Sequence of chain 1.A:
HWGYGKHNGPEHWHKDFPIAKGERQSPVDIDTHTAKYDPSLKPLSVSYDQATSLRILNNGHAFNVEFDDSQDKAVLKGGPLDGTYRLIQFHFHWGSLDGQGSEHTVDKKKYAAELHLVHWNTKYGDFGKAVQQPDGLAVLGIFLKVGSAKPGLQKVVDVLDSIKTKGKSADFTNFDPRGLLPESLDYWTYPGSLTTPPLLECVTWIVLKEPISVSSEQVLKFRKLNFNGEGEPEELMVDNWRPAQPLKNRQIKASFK

Binding-site contacts:
Ligand atom C22 contacts residue VAL134 of chain 1.A at 3.5 Å (hydrophobic).
Ligand atom F10 contacts residue GLN92 of chain 1.A at 3.1 Å.
Ligand atom C4 contacts residue LEU197 of chain 1.A at 3.3 Å (hydrophobic).
Ligand atom N23 contacts residue THR198 of chain 1.A at 3.0 Å (h-bond).
Ligand atom N23 contacts residue ZN1 of chain 1.B at 2.0 Å.
Ligand atom F11 contacts residue GLN92 of chain 1.A at 3.7 Å.
Ligand atom N23 contacts residue HIS94 of chain 1.A at 3.1 Å (h-bond).
Ligand atom C4 contacts residue THR199 of chain 1.A at 3.0 Å.
Ligand atom C3 contacts residue THR199 of chain 1.A at 2.9 Å.
Ligand atom O9 contacts residue TRP208 of chain 1.A at 3.5 Å.
Ligand atom S7 contacts residue ZN1 of chain 1.B at 3.2 Å.
Ligand atom F11 contacts residue HIS94 of chain 1.A at 3.5 Å.
Ligand atom C21 contacts residue PHE130 of chain 1.A at 3.6 Å (hydrophobic).
Ligand atom N23 contacts residue HIS119 of chain 1.A at 3.4 Å (h-bond).
Ligand atom F12 contacts residue LEU197 of chain 1.A at 3.4 Å.
Ligand atom O9 contacts residue THR198 of chain 1.A at 2.8 Å (h-bond).
Ligand atom F10 contacts residue PHE130 of chain 1.A at 3.3 Å.
Ligand atom C19 contacts residue PHE130 of chain 1.A at 3.2 Å (hydrophobic).
Ligand atom N23 contacts residue HIS96 of chain 1.A at 3.5 Å (h-bond).
Ligand atom F13 contacts residue LEU197 of chain 1.A at 3.0 Å.
Ligand atom O8 contacts residue HIS119 of chain 1.A at 3.3 Å (h-bond).
Ligand atom O8 contacts residue HIS94 of chain 1.A at 3.2 Å.
Ligand atom C15 contacts residue PHE130 of chain 1.A at 3.5 Å (hydrophobic).
Ligand atom O9 contacts residue LEU197 of chain 1.A at 3.4 Å.
Ligand atom F13 contacts residue THR198 of chain 1.A at 2.8 Å.
Ligand atom C2 contacts residue LEU197 of chain 1.A at 3.6 Å (hydrophobic).
Ligand atom O8 contacts residue VAL121 of chain 1.A at 3.7 Å.
Ligand atom C22 contacts residue PRO201 of chain 1.A at 3.8 Å (hydrophobic).
Ligand atom O8 contacts residue ZN1 of chain 1.B at 2.9 Å.
Ligand atom F12 contacts residue PRO201 of chain 1.A at 3.7 Å.
Ligand atom F12 contacts residue PRO200 of chain 1.A at 3.2 Å.
Ligand atom C3 contacts residue LEU197 of chain 1.A at 3.4 Å (hydrophobic).
Ligand atom F11 contacts residue VAL121 of chain 1.A at 2.7 Å.
Ligand atom C1 contacts residue LEU197 of chain 1.A at 3.7 Å (hydrophobic).
Ligand atom F12 contacts residue THR199 of chain 1.A at 2.5 Å.
Ligand atom C6 contacts residue LEU197 of chain 1.A at 3.5 Å (hydrophobic).
Ligand atom N16 contacts residue PRO201 of chain 1.A at 3.5 Å.
Ligand atom N20 contacts residue PHE130 of chain 1.A at 3.1 Å.
Ligand atom C5 contacts residue LEU197 of chain 1.A at 3.4 Å (hydrophobic).
Ligand atom F13 contacts residue THR199 of chain 1.A at 2.6 Å.

The protein below binds the small molecule below.
Small molecule (SMILES): Cc1cc(C)nc(Sc2c(F)c(F)c(S(N)(=O)=O)c(F)c2F)n1